Binding-site contacts:
Ligand atom C1 contacts residue TRP86 of chain 1.A at 3.6 Å (hydrophobic).
Ligand atom C1 contacts residue SER79 of chain 1.A at 4.0 Å.
Ligand atom C6 contacts residue TRP86 of chain 1.A at 3.9 Å (hydrophobic).
Ligand atom C10 contacts residue TRP100 of chain 1.A at 3.3 Å (hydrophobic).
Ligand atom C11 contacts residue ILE88 of chain 1.A at 4.1 Å (hydrophobic).
Ligand atom N1 contacts residue TRP86 of chain 1.A at 4.1 Å.
Ligand atom O1 contacts residue TYR102 of chain 1.A at 2.7 Å (h-bond).
Ligand atom C16 contacts residue ASN51 of chain 1.A at 4.0 Å.
Ligand atom C4 contacts residue PHE78 of chain 1.A at 3.5 Å (hydrophobic).
Ligand atom C10 contacts residue ASN51 of chain 1.A at 3.7 Å.
Ligand atom C16 contacts residue HIS97 of chain 1.A at 3.8 Å.
Ligand atom C9 contacts residue TRP100 of chain 1.A at 3.5 Å (hydrophobic).
Ligand atom O1 contacts residue PHE78 of chain 1.A at 4.0 Å.
Ligand atom C2 contacts residue TRP86 of chain 1.A at 3.7 Å (hydrophobic).
Ligand atom N1 contacts residue PHE78 of chain 1.A at 2.7 Å (h-bond).
Ligand atom C1 contacts residue TRP80 of chain 1.A at 3.4 Å (hydrophobic).
Ligand atom C8 contacts residue TRP100 of chain 1.A at 4.0 Å (hydrophobic).
Ligand atom C2 contacts residue TRP80 of chain 1.A at 3.9 Å (hydrophobic).
Ligand atom O1 contacts residue SER79 of chain 1.A at 3.6 Å.
Ligand atom C15 contacts residue TRP86 of chain 1.A at 3.7 Å (hydrophobic).
Ligand atom N1 contacts residue SER79 of chain 1.A at 3.9 Å.
Ligand atom C2 contacts residue TRP100 of chain 1.A at 3.6 Å (hydrophobic).
Ligand atom O2 contacts residue ASN51 of chain 1.A at 4.1 Å.
Ligand atom C10 contacts residue TRP80 of chain 1.A at 3.6 Å (hydrophobic).
Ligand atom C4 contacts residue TRP80 of chain 1.A at 3.9 Å (hydrophobic).
Ligand atom C2 contacts residue TYR102 of chain 1.A at 3.9 Å (hydrophobic).
Ligand atom C15 contacts residue ILE88 of chain 1.A at 3.9 Å (hydrophobic).
Ligand atom C8 contacts residue ASN51 of chain 1.A at 4.1 Å.
Ligand atom C9 contacts residue ASN51 of chain 1.A at 3.3 Å.
Ligand atom C3 contacts residue TRP100 of chain 1.A at 3.9 Å (hydrophobic).
Ligand atom C1 contacts residue TYR102 of chain 1.A at 3.5 Å (hydrophobic).
Ligand atom O3 contacts residue ILE88 of chain 1.A at 3.3 Å.
Ligand atom C3 contacts residue TRP80 of chain 1.A at 3.6 Å (hydrophobic).
Ligand atom C1 contacts residue PHE78 of chain 1.A at 3.7 Å (hydrophobic).
Ligand atom O1 contacts residue TRP80 of chain 1.A at 3.0 Å (h-bond).
Ligand atom C6 contacts residue TRP100 of chain 1.A at 3.4 Å (hydrophobic).
Ligand atom C5 contacts residue TRP100 of chain 1.A at 3.4 Å (hydrophobic).
Ligand atom N1 contacts residue TRP80 of chain 1.A at 3.5 Å.
Ligand atom C7 contacts residue TRP100 of chain 1.A at 3.7 Å (hydrophobic).
Ligand atom O1 contacts residue TRP86 of chain 1.A at 3.7 Å.

The small molecule below binds the protein below.
Small molecule (SMILES): COc1ccc([C@@H]2CNC(=O)C2)cc1OC1CCCC1

Sequence of chain 1.A:
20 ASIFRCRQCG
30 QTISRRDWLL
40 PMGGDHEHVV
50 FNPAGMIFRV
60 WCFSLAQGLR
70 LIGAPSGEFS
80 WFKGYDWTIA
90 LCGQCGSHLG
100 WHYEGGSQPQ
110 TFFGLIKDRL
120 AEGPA